The protein below binds the small molecule below.
Small molecule (SMILES): CC(=O)N[C@@H]1[C@@H](O)[C@H](O)[C@@H](CO)O[C@H]1O

Sequence of chain 1.C:
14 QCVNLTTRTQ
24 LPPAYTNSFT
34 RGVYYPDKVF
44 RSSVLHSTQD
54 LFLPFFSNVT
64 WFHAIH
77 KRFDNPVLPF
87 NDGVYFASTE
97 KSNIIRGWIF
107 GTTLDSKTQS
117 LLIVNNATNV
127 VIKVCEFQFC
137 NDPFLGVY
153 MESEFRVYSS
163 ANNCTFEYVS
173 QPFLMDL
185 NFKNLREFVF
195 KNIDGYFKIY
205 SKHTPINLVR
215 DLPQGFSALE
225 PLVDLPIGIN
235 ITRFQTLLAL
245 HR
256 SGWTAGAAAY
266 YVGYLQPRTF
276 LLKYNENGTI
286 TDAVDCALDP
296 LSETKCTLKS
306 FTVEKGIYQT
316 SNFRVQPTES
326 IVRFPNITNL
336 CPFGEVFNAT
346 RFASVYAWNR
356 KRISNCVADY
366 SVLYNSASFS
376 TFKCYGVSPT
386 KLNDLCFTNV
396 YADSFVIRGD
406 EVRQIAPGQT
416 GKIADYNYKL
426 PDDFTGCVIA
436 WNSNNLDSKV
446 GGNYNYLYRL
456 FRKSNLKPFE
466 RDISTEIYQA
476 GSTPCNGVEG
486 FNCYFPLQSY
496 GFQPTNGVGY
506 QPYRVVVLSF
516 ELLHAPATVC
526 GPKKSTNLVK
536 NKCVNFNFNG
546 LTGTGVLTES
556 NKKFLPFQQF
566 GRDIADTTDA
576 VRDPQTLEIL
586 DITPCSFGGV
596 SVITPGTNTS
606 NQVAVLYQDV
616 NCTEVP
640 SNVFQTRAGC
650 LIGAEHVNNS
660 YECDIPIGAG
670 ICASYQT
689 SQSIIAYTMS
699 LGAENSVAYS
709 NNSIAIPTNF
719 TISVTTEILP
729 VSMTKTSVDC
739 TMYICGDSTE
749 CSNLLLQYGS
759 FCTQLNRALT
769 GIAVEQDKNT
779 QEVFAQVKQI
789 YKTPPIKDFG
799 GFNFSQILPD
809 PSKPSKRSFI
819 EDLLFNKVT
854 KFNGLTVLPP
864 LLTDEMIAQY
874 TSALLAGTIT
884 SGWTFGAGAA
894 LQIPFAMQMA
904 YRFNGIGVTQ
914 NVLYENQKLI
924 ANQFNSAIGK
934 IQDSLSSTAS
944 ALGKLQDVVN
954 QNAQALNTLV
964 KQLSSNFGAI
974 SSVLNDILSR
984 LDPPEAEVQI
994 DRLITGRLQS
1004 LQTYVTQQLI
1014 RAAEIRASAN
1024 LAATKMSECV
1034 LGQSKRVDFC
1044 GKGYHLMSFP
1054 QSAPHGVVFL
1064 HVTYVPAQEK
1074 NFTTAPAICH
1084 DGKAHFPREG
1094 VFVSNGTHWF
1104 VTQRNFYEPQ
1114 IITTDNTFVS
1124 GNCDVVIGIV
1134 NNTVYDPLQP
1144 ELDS

Binding-site contacts:
Ligand atom O5 contacts residue GLU132 of chain 1.C at 4.4 Å.
Ligand atom C4 contacts residue ASN165 of chain 1.C at 4.2 Å.
Ligand atom C3 contacts residue ASN165 of chain 1.C at 3.8 Å.
Ligand atom C8 contacts residue ASN164 of chain 1.C at 3.3 Å.
Ligand atom C7 contacts residue ASN165 of chain 1.C at 3.9 Å.
Ligand atom N2 contacts residue ASN164 of chain 1.C at 4.2 Å.
Ligand atom C1 contacts residue GLU132 of chain 1.C at 4.1 Å.
Ligand atom C5 contacts residue ASN165 of chain 1.C at 3.7 Å.
Ligand atom C2 contacts residue GLU132 of chain 1.C at 4.3 Å.
Ligand atom O5 contacts residue ASN165 of chain 1.C at 2.5 Å (h-bond).
Ligand atom C7 contacts residue ASN164 of chain 1.C at 4.3 Å.
Ligand atom C2 contacts residue ASN165 of chain 1.C at 2.4 Å.
Ligand atom C1 contacts residue ASN165 of chain 1.C at 1.5 Å.
Ligand atom N2 contacts residue ASN165 of chain 1.C at 2.8 Å (h-bond).